A small-molecule ligand and the protein it binds are described below.
Small molecule (SMILES): C[N+](C)(C)CCS

Binding-site contacts:
Ligand atom SD contacts residue TRP145 of chain 1.B at 4.3 Å.
Ligand atom C3 contacts residue TRP145 of chain 1.B at 3.9 Å (hydrophobic).
Ligand atom C1 contacts residue CYS53 of chain 1.C at 3.7 Å (hydrophobic).
Ligand atom C1 contacts residue TRP145 of chain 1.B at 4.4 Å (hydrophobic).
Ligand atom C2 contacts residue CYS53 of chain 1.C at 4.2 Å (hydrophobic).
Ligand atom SD contacts residue CYS53 of chain 1.C at 2.1 Å (h-bond).
Ligand atom C2 contacts residue TRP145 of chain 1.B at 4.0 Å (hydrophobic).
Ligand atom SD contacts residue GLN36 of chain 1.C at 4.3 Å.

Sequence of chain 1.C:
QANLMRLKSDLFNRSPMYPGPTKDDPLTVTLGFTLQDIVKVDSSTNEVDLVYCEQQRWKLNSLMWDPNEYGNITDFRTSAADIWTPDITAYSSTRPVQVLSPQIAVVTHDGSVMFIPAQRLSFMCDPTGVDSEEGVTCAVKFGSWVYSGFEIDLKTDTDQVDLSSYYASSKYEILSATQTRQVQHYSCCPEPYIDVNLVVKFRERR

Sequence of chain 1.B:
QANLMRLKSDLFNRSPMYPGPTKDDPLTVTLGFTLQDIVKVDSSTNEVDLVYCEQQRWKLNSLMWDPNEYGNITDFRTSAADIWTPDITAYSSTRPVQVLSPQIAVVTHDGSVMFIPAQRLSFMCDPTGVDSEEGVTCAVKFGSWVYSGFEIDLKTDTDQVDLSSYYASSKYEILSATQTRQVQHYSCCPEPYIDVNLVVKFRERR